Sequence of chain 1.D:
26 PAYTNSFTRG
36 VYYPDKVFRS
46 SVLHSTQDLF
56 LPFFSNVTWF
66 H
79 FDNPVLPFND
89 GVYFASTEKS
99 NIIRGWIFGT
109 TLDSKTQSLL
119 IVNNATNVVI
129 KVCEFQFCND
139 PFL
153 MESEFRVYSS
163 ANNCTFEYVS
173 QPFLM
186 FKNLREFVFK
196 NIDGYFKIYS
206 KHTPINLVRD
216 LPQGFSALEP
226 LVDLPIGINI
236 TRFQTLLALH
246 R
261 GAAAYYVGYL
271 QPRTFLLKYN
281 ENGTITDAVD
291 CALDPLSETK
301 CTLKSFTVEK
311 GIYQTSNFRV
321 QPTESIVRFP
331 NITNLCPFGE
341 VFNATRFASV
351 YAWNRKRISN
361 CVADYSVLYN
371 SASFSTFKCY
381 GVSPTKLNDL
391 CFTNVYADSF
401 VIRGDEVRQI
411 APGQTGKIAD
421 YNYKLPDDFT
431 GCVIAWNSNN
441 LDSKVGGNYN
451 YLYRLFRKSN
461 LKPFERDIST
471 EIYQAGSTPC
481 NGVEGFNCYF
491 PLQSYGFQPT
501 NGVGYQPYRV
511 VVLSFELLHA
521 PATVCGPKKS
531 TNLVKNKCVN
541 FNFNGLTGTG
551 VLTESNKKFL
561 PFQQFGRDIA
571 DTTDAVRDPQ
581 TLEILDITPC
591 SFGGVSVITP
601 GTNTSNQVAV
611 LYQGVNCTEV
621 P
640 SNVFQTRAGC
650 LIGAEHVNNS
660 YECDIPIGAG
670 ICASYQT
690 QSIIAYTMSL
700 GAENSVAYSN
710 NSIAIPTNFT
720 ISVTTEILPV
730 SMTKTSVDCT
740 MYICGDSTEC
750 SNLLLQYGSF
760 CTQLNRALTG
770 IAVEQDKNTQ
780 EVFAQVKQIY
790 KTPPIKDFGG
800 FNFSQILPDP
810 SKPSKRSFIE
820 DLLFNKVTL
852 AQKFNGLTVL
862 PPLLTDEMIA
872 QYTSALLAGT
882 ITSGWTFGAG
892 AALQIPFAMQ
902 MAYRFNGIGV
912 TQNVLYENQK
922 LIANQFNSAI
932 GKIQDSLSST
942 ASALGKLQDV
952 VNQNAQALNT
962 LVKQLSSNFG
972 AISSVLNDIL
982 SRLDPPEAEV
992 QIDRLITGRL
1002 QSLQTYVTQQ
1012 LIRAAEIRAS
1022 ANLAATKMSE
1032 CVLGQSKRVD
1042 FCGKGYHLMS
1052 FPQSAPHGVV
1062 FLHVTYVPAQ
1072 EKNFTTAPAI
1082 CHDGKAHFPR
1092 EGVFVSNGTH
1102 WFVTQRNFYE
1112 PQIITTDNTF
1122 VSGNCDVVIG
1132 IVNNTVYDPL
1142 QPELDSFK

A protein and the small-molecule ligand that binds it are described below.
Small molecule (SMILES): CC(=O)N[C@@H]1[C@@H](O)[C@H](O)[C@@H](CO)O[C@H]1O

Binding-site contacts:
Ligand atom C7 contacts residue ASN709 of chain 1.D at 3.9 Å.
Ligand atom N2 contacts residue ASN709 of chain 1.D at 2.9 Å (h-bond).
Ligand atom N2 contacts residue SER708 of chain 1.D at 4.1 Å.
Ligand atom C3 contacts residue ASN709 of chain 1.D at 3.8 Å.
Ligand atom O7 contacts residue SER708 of chain 1.D at 2.7 Å (h-bond).
Ligand atom O7 contacts residue ASN710 of chain 1.D at 3.8 Å.
Ligand atom O7 contacts residue ASN709 of chain 1.D at 4.2 Å.
Ligand atom C5 contacts residue ASN709 of chain 1.D at 3.7 Å.
Ligand atom C4 contacts residue ASN709 of chain 1.D at 4.3 Å.
Ligand atom C2 contacts residue ASN709 of chain 1.D at 2.5 Å.
Ligand atom C8 contacts residue TYR707 of chain 1.D at 4.4 Å (hydrophobic).
Ligand atom C1 contacts residue ASN709 of chain 1.D at 1.4 Å.
Ligand atom C8 contacts residue ILE794 of chain 1.B at 3.7 Å (hydrophobic).
Ligand atom C7 contacts residue SER708 of chain 1.D at 3.1 Å.
Ligand atom O5 contacts residue ASN709 of chain 1.D at 2.4 Å (h-bond).
Ligand atom O5 contacts residue ASP796 of chain 1.B at 4.1 Å.
Ligand atom C1 contacts residue ASP796 of chain 1.B at 3.3 Å.
Ligand atom C8 contacts residue SER708 of chain 1.D at 3.4 Å.

Sequence of chain 1.B:
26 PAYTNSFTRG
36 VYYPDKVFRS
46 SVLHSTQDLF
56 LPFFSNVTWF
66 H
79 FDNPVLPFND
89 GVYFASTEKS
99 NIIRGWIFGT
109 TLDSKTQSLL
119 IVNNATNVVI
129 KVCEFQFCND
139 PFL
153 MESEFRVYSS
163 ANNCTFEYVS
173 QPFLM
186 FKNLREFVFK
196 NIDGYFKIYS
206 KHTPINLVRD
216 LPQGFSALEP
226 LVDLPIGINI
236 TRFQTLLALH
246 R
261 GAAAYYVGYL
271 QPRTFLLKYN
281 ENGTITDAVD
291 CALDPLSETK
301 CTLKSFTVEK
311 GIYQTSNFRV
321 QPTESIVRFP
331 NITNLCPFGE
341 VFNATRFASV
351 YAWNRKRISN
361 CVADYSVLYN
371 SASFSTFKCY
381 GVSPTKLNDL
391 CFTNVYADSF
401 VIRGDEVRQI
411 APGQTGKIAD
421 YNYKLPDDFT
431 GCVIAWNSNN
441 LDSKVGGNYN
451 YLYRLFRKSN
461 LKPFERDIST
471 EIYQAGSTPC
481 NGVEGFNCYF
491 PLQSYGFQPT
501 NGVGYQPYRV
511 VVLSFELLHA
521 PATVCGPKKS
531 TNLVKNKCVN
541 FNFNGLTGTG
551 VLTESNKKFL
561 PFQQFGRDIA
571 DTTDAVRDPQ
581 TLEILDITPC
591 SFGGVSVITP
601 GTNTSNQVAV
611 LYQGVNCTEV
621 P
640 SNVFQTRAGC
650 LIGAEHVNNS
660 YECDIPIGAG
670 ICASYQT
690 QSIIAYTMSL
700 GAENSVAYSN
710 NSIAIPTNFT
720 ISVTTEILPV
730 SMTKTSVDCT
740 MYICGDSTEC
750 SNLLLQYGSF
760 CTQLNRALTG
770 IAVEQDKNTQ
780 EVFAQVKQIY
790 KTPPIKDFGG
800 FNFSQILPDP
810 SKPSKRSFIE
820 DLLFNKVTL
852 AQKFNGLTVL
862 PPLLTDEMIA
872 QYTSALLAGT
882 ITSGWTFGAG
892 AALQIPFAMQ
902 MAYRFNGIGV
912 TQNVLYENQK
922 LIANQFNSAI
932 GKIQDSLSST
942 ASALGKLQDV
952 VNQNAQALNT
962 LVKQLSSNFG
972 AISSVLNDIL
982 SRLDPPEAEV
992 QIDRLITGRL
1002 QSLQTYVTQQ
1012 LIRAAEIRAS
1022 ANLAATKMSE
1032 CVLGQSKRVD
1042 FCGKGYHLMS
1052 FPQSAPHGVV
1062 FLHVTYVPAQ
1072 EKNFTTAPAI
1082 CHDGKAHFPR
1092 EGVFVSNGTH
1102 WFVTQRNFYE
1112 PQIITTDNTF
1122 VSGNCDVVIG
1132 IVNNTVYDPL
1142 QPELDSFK